This protein binds this small molecule.
Small molecule (SMILES): CC(=O)N[C@@H]1[C@@H](O)[C@H](O)[C@@H](CO)O[C@H]1O

Binding-site contacts:
Ligand atom O5 contacts residue ASN77 of chain 1.F at 2.4 Å (h-bond).
Ligand atom C7 contacts residue PHE75 of chain 1.F at 3.6 Å (hydrophobic).
Ligand atom C2 contacts residue ASN77 of chain 1.F at 2.7 Å.
Ligand atom N2 contacts residue ASN77 of chain 1.F at 3.2 Å (h-bond).
Ligand atom C5 contacts residue ASN77 of chain 1.F at 3.8 Å.
Ligand atom C3 contacts residue ASN77 of chain 1.F at 4.0 Å.
Ligand atom C1 contacts residue ASN77 of chain 1.F at 1.7 Å.
Ligand atom C7 contacts residue ASN77 of chain 1.F at 3.4 Å.
Ligand atom C8 contacts residue PHE75 of chain 1.F at 4.5 Å (hydrophobic).
Ligand atom C8 contacts residue VAL60 of chain 1.F at 3.3 Å (hydrophobic).
Ligand atom O7 contacts residue ASN77 of chain 1.F at 3.2 Å (h-bond).
Ligand atom O7 contacts residue PHE75 of chain 1.F at 2.4 Å.
Ligand atom C4 contacts residue ASN77 of chain 1.F at 4.4 Å.
Ligand atom O7 contacts residue THR79 of chain 1.F at 4.0 Å.

Sequence of chain 1.F:
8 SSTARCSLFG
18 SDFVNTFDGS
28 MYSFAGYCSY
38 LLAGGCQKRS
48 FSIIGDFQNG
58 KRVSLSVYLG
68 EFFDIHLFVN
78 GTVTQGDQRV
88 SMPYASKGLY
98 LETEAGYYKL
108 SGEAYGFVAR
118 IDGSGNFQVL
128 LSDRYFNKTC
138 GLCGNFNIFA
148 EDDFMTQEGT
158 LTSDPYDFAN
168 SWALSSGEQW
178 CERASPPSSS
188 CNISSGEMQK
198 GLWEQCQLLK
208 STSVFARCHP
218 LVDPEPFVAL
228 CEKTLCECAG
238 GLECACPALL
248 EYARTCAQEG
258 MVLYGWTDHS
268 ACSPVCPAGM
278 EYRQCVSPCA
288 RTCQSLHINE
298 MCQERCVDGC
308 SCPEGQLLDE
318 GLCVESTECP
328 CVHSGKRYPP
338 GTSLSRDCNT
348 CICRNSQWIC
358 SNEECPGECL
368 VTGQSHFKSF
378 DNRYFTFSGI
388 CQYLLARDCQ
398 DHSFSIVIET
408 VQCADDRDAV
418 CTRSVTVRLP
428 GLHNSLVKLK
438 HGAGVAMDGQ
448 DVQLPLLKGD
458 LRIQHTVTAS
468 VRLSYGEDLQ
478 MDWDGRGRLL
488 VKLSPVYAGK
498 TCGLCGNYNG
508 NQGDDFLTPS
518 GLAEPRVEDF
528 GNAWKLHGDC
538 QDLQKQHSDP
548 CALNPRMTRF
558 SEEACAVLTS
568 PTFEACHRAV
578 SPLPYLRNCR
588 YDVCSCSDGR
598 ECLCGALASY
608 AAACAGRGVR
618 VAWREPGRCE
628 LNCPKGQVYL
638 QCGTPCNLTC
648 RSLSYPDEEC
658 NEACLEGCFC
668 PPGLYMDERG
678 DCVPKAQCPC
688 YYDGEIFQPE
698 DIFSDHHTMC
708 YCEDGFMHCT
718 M